This protein binds this small molecule.
Small molecule (SMILES): [H]/N=C(/N)c1ccc2[nH]c(-c3ccccc3C)cc2c1

Sequence of chain 1.A:
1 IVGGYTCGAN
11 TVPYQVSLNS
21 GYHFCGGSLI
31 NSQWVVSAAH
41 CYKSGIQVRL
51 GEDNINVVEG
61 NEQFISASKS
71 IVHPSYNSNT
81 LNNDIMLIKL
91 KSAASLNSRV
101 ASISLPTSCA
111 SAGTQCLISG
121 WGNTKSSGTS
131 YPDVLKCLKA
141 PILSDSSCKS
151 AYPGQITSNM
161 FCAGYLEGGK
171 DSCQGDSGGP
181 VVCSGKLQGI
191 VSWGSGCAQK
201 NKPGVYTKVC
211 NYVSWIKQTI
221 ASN

Binding-site contacts:
Ligand atom C17 contacts residue GLY196 of chain 1.A at 3.8 Å.
Ligand atom C13 contacts residue SER177 of chain 1.A at 3.5 Å.
Ligand atom N18 contacts residue GLY204 of chain 1.A at 3.5 Å.
Ligand atom C12 contacts residue SER192 of chain 1.A at 3.3 Å.
Ligand atom C6 contacts residue SO41 of chain 1.C at 3.8 Å.
Ligand atom C17 contacts residue TRP193 of chain 1.A at 3.9 Å (hydrophobic).
Ligand atom N3 contacts residue SO41 of chain 1.C at 3.4 Å (h-bond).
Ligand atom C1 contacts residue GLY194 of chain 1.A at 3.4 Å.
Ligand atom C4 contacts residue GLN174 of chain 1.A at 3.3 Å.
Ligand atom N19 contacts residue GLY196 of chain 1.A at 2.7 Å (h-bond).
Ligand atom N19 contacts residue SER172 of chain 1.A at 3.3 Å (h-bond).
Ligand atom C5 contacts residue GLY194 of chain 1.A at 3.6 Å.
Ligand atom C14 contacts residue SER172 of chain 1.A at 3.9 Å.
Ligand atom C16 contacts residue GLY194 of chain 1.A at 3.1 Å.
Ligand atom C2 contacts residue TRP193 of chain 1.A at 3.6 Å (hydrophobic).
Ligand atom N19 contacts residue ASP171 of chain 1.A at 2.7 Å (salt-bridge).
Ligand atom C15 contacts residue TRP193 of chain 1.A at 3.7 Å (hydrophobic).
Ligand atom C1 contacts residue GLN174 of chain 1.A at 3.5 Å.
Ligand atom C2 contacts residue GLN174 of chain 1.A at 3.4 Å.
Ligand atom C17 contacts residue SER172 of chain 1.A at 3.3 Å.
Ligand atom C4 contacts residue SO41 of chain 1.C at 3.8 Å.
Ligand atom N3 contacts residue SER177 of chain 1.A at 3.8 Å.
Ligand atom C5 contacts residue TRP193 of chain 1.A at 3.8 Å (hydrophobic).
Ligand atom C12 contacts residue LEU81 of chain 1.A at 3.4 Å (hydrophobic).
Ligand atom C5 contacts residue GLN174 of chain 1.A at 3.5 Å.
Ligand atom N3 contacts residue GLN174 of chain 1.A at 3.3 Å (h-bond).
Ligand atom C2 contacts residue SER192 of chain 1.A at 3.8 Å.
Ligand atom C16 contacts residue GLY196 of chain 1.A at 3.7 Å.
Ligand atom C12 contacts residue HIS40 of chain 1.A at 3.3 Å.
Ligand atom N3 contacts residue SER192 of chain 1.A at 3.6 Å (h-bond).
Ligand atom C17 contacts residue ASP171 of chain 1.A at 3.5 Å.
Ligand atom N18 contacts residue TRP193 of chain 1.A at 3.9 Å.
Ligand atom N18 contacts residue SER172 of chain 1.A at 2.7 Å (h-bond).
Ligand atom C13 contacts residue SO41 of chain 1.C at 3.8 Å.
Ligand atom C2 contacts residue SO41 of chain 1.C at 3.9 Å.
Ligand atom C14 contacts residue CYS173 of chain 1.A at 3.8 Å (hydrophobic).
Ligand atom C1 contacts residue TRP193 of chain 1.A at 3.5 Å (hydrophobic).
Ligand atom N19 contacts residue CYS197 of chain 1.A at 3.6 Å.
Ligand atom C16 contacts residue TRP193 of chain 1.A at 3.3 Å (hydrophobic).
Ligand atom N18 contacts residue ASP171 of chain 1.A at 2.9 Å (salt-bridge).